This protein binds this small molecule.
Small molecule (SMILES): CC(=O)N[C@@H]1[C@@H](O)[C@H](O)[C@@H](CO)O[C@H]1O

Binding-site contacts:
Ligand atom O5 contacts residue THR120 of chain 1.B at 3.6 Å.
Ligand atom C5 contacts residue THR120 of chain 1.B at 3.6 Å.
Ligand atom C3 contacts residue THR120 of chain 1.B at 4.4 Å.
Ligand atom C8 contacts residue ASN118 of chain 1.B at 4.3 Å.
Ligand atom C8 contacts residue ARG157 of chain 1.B at 4.2 Å.
Ligand atom C7 contacts residue ILE156 of chain 1.B at 4.3 Å (hydrophobic).
Ligand atom C8 contacts residue SER158 of chain 1.B at 3.9 Å.
Ligand atom C1 contacts residue ASN118 of chain 1.B at 1.4 Å.
Ligand atom C8 contacts residue ILE156 of chain 1.B at 3.5 Å (hydrophobic).
Ligand atom C4 contacts residue ASN118 of chain 1.B at 4.2 Å.
Ligand atom O7 contacts residue LEU161 of chain 1.B at 4.5 Å.
Ligand atom C7 contacts residue ASN118 of chain 1.B at 3.3 Å.
Ligand atom O7 contacts residue HIS220 of chain 1.B at 3.9 Å.
Ligand atom C6 contacts residue PRO122 of chain 1.B at 4.3 Å (hydrophobic).
Ligand atom C2 contacts residue ASN118 of chain 1.B at 2.5 Å.
Ligand atom O7 contacts residue ILE156 of chain 1.B at 4.4 Å.
Ligand atom N2 contacts residue ASN118 of chain 1.B at 2.9 Å (h-bond).
Ligand atom O7 contacts residue ASN118 of chain 1.B at 3.3 Å (h-bond).
Ligand atom O5 contacts residue ASN118 of chain 1.B at 2.4 Å (h-bond).
Ligand atom C5 contacts residue ASN118 of chain 1.B at 3.7 Å.
Ligand atom C8 contacts residue LEU161 of chain 1.B at 3.9 Å (hydrophobic).
Ligand atom C3 contacts residue ASN118 of chain 1.B at 3.8 Å.
Ligand atom C1 contacts residue THR120 of chain 1.B at 3.6 Å.

Sequence of chain 1.B:
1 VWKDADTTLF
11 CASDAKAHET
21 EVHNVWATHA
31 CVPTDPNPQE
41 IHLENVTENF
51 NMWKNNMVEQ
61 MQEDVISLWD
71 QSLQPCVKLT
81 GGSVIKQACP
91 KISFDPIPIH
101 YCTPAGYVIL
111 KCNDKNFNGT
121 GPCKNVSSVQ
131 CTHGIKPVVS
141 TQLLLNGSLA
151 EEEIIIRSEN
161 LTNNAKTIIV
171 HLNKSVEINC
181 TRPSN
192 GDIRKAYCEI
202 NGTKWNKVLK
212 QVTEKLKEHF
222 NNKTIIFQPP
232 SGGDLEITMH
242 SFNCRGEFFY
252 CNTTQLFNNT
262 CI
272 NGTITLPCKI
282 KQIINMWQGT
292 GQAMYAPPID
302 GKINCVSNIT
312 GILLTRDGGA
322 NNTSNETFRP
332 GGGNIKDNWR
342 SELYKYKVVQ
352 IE